Binding-site contacts:
Ligand atom N8 contacts residue LEU171 of chain 2.A at 3.8 Å.
Ligand atom C6 contacts residue GLN229 of chain 2.A at 3.7 Å.
Ligand atom N9 contacts residue ARG177 of chain 2.A at 3.9 Å.
Ligand atom O6 contacts residue PHE160 of chain 2.A at 4.0 Å.
Ligand atom N9 contacts residue LEU171 of chain 2.A at 4.0 Å.
Ligand atom N3 contacts residue ASN255 of chain 2.A at 3.3 Å (h-bond).
Ligand atom O2 contacts residue SER227 of chain 2.A at 3.6 Å.
Ligand atom C5 contacts residue PHE160 of chain 2.A at 3.4 Å (hydrophobic).
Ligand atom C4 contacts residue PHE160 of chain 2.A at 3.4 Å (hydrophobic).
Ligand atom O2 contacts residue ASN255 of chain 2.A at 4.1 Å.
Ligand atom O6 contacts residue ILE289 of chain 2.A at 4.1 Å.
Ligand atom C4 contacts residue ARG177 of chain 2.A at 3.8 Å.
Ligand atom C5 contacts residue THR58 of chain 1.A at 4.0 Å.
Ligand atom O6 contacts residue TYR9 of chain 1.A at 3.8 Å.
Ligand atom C2 contacts residue ARG177 of chain 2.A at 3.6 Å.
Ligand atom O6 contacts residue THR58 of chain 1.A at 3.8 Å.
Ligand atom O6 contacts residue ILE55 of chain 1.A at 3.6 Å.
Ligand atom O2 contacts residue GLN229 of chain 2.A at 3.8 Å.
Ligand atom O6 contacts residue GLN229 of chain 2.A at 2.9 Å (h-bond).
Ligand atom N7 contacts residue THR58 of chain 1.A at 2.8 Å (h-bond).
Ligand atom N1 contacts residue PHE160 of chain 2.A at 3.6 Å.
Ligand atom N3 contacts residue PHE160 of chain 2.A at 3.8 Å.
Ligand atom N8 contacts residue ALA57 of chain 1.A at 3.8 Å.
Ligand atom N3 contacts residue ARG177 of chain 2.A at 3.0 Å (salt-bridge).
Ligand atom C2 contacts residue GLN229 of chain 2.A at 3.9 Å.
Ligand atom N8 contacts residue THR58 of chain 1.A at 3.3 Å (h-bond).
Ligand atom C6 contacts residue PHE160 of chain 2.A at 3.5 Å (hydrophobic).
Ligand atom O2 contacts residue ARG177 of chain 2.A at 2.8 Å (salt-bridge).
Ligand atom N1 contacts residue GLN229 of chain 2.A at 3.0 Å (h-bond).
Ligand atom N8 contacts residue PHE160 of chain 2.A at 3.6 Å.
Ligand atom O2 contacts residue PHE160 of chain 2.A at 3.9 Å.
Ligand atom N7 contacts residue ALA57 of chain 1.A at 3.5 Å.
Ligand atom C2 contacts residue ASN255 of chain 2.A at 3.8 Å.
Ligand atom N8 contacts residue ASP59 of chain 1.A at 3.9 Å.
Ligand atom C2 contacts residue VAL228 of chain 2.A at 4.0 Å (hydrophobic).
Ligand atom C2 contacts residue PHE160 of chain 2.A at 3.7 Å (hydrophobic).
Ligand atom N7 contacts residue PHE160 of chain 2.A at 3.7 Å.
Ligand atom O2 contacts residue VAL228 of chain 2.A at 2.9 Å (h-bond).
Ligand atom C4 contacts residue ASN255 of chain 2.A at 3.9 Å.
Ligand atom N9 contacts residue PHE160 of chain 2.A at 3.5 Å.

The small molecule below binds the protein below.
Small molecule (SMILES): O=c1[nH]c(=O)c2nn[nH]c2[nH]1

Sequence of chain 1.A:
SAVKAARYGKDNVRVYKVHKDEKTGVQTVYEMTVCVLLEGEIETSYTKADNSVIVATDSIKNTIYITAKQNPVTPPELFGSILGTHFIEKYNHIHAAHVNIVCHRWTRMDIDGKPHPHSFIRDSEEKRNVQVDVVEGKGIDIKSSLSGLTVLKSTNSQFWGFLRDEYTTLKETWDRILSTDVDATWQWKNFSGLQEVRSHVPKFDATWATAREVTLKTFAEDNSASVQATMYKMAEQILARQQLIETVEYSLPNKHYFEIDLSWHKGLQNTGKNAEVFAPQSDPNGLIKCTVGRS

Sequence of chain 2.A:
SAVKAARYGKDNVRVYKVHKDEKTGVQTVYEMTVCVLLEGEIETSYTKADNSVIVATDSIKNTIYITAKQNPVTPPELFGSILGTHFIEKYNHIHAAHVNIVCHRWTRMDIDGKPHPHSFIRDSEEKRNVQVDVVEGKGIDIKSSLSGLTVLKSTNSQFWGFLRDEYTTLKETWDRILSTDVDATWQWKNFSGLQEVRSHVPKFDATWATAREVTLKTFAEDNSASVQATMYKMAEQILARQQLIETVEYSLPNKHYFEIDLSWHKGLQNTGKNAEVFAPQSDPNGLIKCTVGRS